The small molecule below binds the protein below.
Small molecule (SMILES): CSCC[C@H](NC(=O)CN)C(=O)N[C@H](C(=O)N[C@@H](CCSC)C(=O)N[C@@H](COP(=O)(O)O)C(=O)N[C@H](C(=O)O)C(C)C)[C@@H](C)O

Binding-site contacts:
Ligand atom CA contacts residue ASN231 of chain 1.A at 3.8 Å.
Ligand atom CG contacts residue ASN231 of chain 1.A at 3.7 Å.
Ligand atom OG1 contacts residue GLU187 of chain 1.A at 3.6 Å (salt-bridge).
Ligand atom CA contacts residue ASN231 of chain 1.A at 3.7 Å.
Ligand atom CE contacts residue LEU227 of chain 1.A at 3.5 Å (hydrophobic).
Ligand atom C contacts residue LYS127 of chain 1.A at 3.8 Å.
Ligand atom C contacts residue LYS54 of chain 1.A at 3.7 Å.
Ligand atom CA contacts residue LEU179 of chain 1.A at 3.8 Å (hydrophobic).
Ligand atom O1P contacts residue ARG61 of chain 1.A at 2.9 Å (salt-bridge).
Ligand atom O contacts residue ASN180 of chain 1.A at 2.8 Å (h-bond).
Ligand atom CG2 contacts residue VAL183 of chain 1.A at 3.4 Å (hydrophobic).
Ligand atom O contacts residue VAL183 of chain 1.A at 3.3 Å.
Ligand atom O3P contacts residue TYR135 of chain 1.A at 2.6 Å (h-bond).
Ligand atom N contacts residue ASN231 of chain 1.A at 2.9 Å (h-bond).
Ligand atom P contacts residue ARG61 of chain 1.A at 3.7 Å.
Ligand atom O2P contacts residue ARG134 of chain 1.A at 2.8 Å (salt-bridge).
Ligand atom O2P contacts residue ARG61 of chain 1.A at 3.0 Å (salt-bridge).
Ligand atom C contacts residue ASN180 of chain 1.A at 3.9 Å.
Ligand atom C contacts residue LEU179 of chain 1.A at 3.9 Å (hydrophobic).
Ligand atom CB contacts residue ASN231 of chain 1.A at 3.6 Å.
Ligand atom CG1 contacts residue LEU179 of chain 1.A at 3.8 Å (hydrophobic).
Ligand atom N contacts residue LEU234 of chain 1.A at 3.7 Å.
Ligand atom OXT contacts residue LYS54 of chain 1.A at 3.5 Å.
Ligand atom P contacts residue TYR135 of chain 1.A at 3.8 Å.
Ligand atom CA contacts residue ASN180 of chain 1.A at 3.3 Å.
Ligand atom O contacts residue ASN231 of chain 1.A at 3.0 Å (h-bond).
Ligand atom CG2 contacts residue GLY176 of chain 1.A at 3.5 Å.
Ligand atom C contacts residue ASN231 of chain 1.A at 3.8 Å.
Ligand atom C contacts residue ASN180 of chain 1.A at 3.6 Å.
Ligand atom CG1 contacts residue LEU227 of chain 1.A at 3.1 Å (hydrophobic).
Ligand atom O contacts residue LYS127 of chain 1.A at 2.9 Å (salt-bridge).
Ligand atom O3P contacts residue ARG134 of chain 1.A at 2.8 Å (salt-bridge).
Ligand atom N contacts residue ASN180 of chain 1.A at 3.0 Å (h-bond).
Ligand atom O contacts residue LEU234 of chain 1.A at 3.8 Å.
Ligand atom CB contacts residue ASN180 of chain 1.A at 3.3 Å.
Ligand atom C contacts residue ASN231 of chain 1.A at 3.9 Å.
Ligand atom N contacts residue LEU179 of chain 1.A at 3.9 Å.
Ligand atom OG1 contacts residue LEU234 of chain 1.A at 3.9 Å.
Ligand atom O contacts residue LEU179 of chain 1.A at 3.6 Å.
Ligand atom P contacts residue ARG134 of chain 1.A at 3.8 Å.

Sequence of chain 1.A:
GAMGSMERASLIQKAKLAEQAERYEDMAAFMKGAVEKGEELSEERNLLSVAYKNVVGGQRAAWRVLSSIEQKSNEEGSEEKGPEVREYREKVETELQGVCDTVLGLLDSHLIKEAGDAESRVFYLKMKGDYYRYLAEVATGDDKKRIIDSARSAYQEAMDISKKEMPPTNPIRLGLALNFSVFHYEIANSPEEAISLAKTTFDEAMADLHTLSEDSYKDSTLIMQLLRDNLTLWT